Sequence of chain 1.A:
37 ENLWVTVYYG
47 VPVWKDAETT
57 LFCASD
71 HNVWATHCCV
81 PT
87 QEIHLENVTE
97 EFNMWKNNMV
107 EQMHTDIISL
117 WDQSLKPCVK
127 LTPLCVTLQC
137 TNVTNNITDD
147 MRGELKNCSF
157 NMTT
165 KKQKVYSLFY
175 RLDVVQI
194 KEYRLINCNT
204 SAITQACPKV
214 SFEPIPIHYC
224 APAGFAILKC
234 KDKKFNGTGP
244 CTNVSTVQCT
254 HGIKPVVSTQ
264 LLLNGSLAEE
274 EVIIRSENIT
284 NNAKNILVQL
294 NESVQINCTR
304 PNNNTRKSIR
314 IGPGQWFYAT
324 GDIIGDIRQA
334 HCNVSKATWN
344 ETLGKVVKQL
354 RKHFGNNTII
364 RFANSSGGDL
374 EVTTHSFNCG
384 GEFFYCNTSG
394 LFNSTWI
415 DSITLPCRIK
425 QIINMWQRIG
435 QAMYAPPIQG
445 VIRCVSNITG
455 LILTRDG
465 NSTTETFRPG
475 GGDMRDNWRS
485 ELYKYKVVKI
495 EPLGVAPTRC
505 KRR

This protein binds this small molecule.
Small molecule (SMILES): CC(=O)N[C@@H]1[C@@H](O)[C@H](O)[C@@H](CO)O[C@H]1O

Binding-site contacts:
Ligand atom C1 contacts residue ASN367 of chain 1.A at 1.5 Å.
Ligand atom O7 contacts residue ASN367 of chain 1.A at 4.1 Å.
Ligand atom O5 contacts residue SER368 of chain 1.A at 4.0 Å.
Ligand atom C4 contacts residue ASN367 of chain 1.A at 4.4 Å.
Ligand atom N2 contacts residue SER392 of chain 1.A at 3.9 Å.
Ligand atom C2 contacts residue ASN367 of chain 1.A at 2.6 Å.
Ligand atom O5 contacts residue ASN367 of chain 1.A at 2.5 Å (h-bond).
Ligand atom C7 contacts residue SER392 of chain 1.A at 4.3 Å.
Ligand atom C8 contacts residue ASN396 of chain 1.A at 3.7 Å.
Ligand atom O6 contacts residue SER368 of chain 1.A at 4.2 Å.
Ligand atom C7 contacts residue ASN367 of chain 1.A at 3.8 Å.
Ligand atom N2 contacts residue ASN367 of chain 1.A at 3.0 Å (h-bond).
Ligand atom C1 contacts residue SER392 of chain 1.A at 4.2 Å.
Ligand atom C5 contacts residue ASN367 of chain 1.A at 3.8 Å.
Ligand atom C3 contacts residue ASN367 of chain 1.A at 3.9 Å.
Ligand atom C8 contacts residue SER392 of chain 1.A at 4.1 Å.